Binding-site contacts:
Ligand atom C31 contacts residue ASN265 of chain 1.A at 3.4 Å.
Ligand atom N28 contacts residue ILE280 of chain 1.A at 3.7 Å.
Ligand atom O12 contacts residue MET217 of chain 1.A at 3.2 Å.
Ligand atom C1 contacts residue ASP262 of chain 1.A at 3.5 Å.
Ligand atom C19 contacts residue CME302 of chain 1.A at 3.4 Å.
Ligand atom C34 contacts residue MET281 of chain 1.A at 3.9 Å (hydrophobic).
Ligand atom C33 contacts residue PHE316 of chain 1.A at 3.4 Å (hydrophobic).
Ligand atom C25 contacts residue PHE316 of chain 1.A at 3.5 Å (hydrophobic).
Ligand atom N17 contacts residue CME302 of chain 1.A at 2.7 Å (h-bond).
Ligand atom C2 contacts residue HIS104 of chain 1.A at 3.5 Å.
Ligand atom C18 contacts residue CME302 of chain 1.A at 3.3 Å.
Ligand atom C6 contacts residue SO41 of chain 1.D at 3.8 Å.
Ligand atom C21 contacts residue PHE316 of chain 1.A at 3.7 Å (hydrophobic).
Ligand atom N29 contacts residue ILE280 of chain 1.A at 3.3 Å.
Ligand atom C32 contacts residue MET281 of chain 1.A at 3.0 Å (hydrophobic).
Ligand atom O27 contacts residue ASN265 of chain 1.A at 3.5 Å (h-bond).
Ligand atom C5 contacts residue MET217 of chain 1.A at 3.8 Å (hydrophobic).
Ligand atom O11 contacts residue ILE320 of chain 1.A at 3.5 Å.
Ligand atom N29 contacts residue GLN313 of chain 1.A at 2.9 Å (h-bond).
Ligand atom C23 contacts residue PHE316 of chain 1.A at 3.5 Å (hydrophobic).
Ligand atom C25 contacts residue ILE280 of chain 1.A at 3.7 Å (hydrophobic).
Ligand atom C6 contacts residue MET217 of chain 1.A at 3.8 Å (hydrophobic).
Ligand atom C32 contacts residue GLN313 of chain 1.A at 3.2 Å.
Ligand atom N29 contacts residue PHE316 of chain 1.A at 3.8 Å.
Ligand atom N28 contacts residue PHE316 of chain 1.A at 3.5 Å.
Ligand atom N26 contacts residue PHE284 of chain 1.A at 3.9 Å.
Ligand atom C30 contacts residue PHE316 of chain 1.A at 3.7 Å (hydrophobic).
Ligand atom C15 contacts residue CME302 of chain 1.A at 3.6 Å.
Ligand atom N22 contacts residue PHE316 of chain 1.A at 3.6 Å.
Ligand atom C24 contacts residue PHE316 of chain 1.A at 3.2 Å (hydrophobic).
Ligand atom C33 contacts residue GLN313 of chain 1.A at 3.9 Å.
Ligand atom N26 contacts residue PHE316 of chain 1.A at 3.7 Å.
Ligand atom O27 contacts residue TYR103 of chain 1.A at 3.1 Å (h-bond).
Ligand atom C16 contacts residue CME302 of chain 1.A at 3.5 Å.
Ligand atom C20 contacts residue CME302 of chain 1.A at 3.5 Å.
Ligand atom C20 contacts residue SER299 of chain 1.A at 3.1 Å.
Ligand atom C34 contacts residue MET301 of chain 1.A at 3.1 Å (hydrophobic).
Ligand atom C30 contacts residue ILE280 of chain 1.A at 3.7 Å (hydrophobic).
Ligand atom C30 contacts residue GLN313 of chain 1.A at 3.4 Å.
Ligand atom C24 contacts residue ILE280 of chain 1.A at 3.8 Å (hydrophobic).

Sequence of chain 1.A:
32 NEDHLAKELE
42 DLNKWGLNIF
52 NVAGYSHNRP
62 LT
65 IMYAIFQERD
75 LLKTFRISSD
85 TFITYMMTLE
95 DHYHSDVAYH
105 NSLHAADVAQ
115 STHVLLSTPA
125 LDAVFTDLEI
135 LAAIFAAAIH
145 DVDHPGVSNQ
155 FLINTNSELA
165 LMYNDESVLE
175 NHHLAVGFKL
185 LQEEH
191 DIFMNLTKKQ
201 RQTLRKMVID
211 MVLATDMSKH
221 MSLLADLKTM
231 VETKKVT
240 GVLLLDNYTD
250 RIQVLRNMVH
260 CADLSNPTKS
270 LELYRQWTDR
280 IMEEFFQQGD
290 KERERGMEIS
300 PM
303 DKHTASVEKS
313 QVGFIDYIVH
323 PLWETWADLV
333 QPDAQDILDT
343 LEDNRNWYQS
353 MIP

The protein below binds the small molecule below.
Small molecule (SMILES): CCCc1nn(C)c2c(=O)[nH]c(-c3cc(S(=O)(=O)N4CCN(C)CC4)ccc3OCC)nc12